The protein below binds the small molecule below.
Small molecule (SMILES): O=c1[nH]cnc2c1ncn2[C@@H]1O[C@H](COP(=O)(O)O)[C@@H](O)[C@H]1O

Binding-site contacts:
Ligand atom C3' contacts residue ASP112 of chain 1.C at 3.9 Å.
Ligand atom O3' contacts residue GLU111 of chain 1.C at 3.8 Å.
Ligand atom N1 contacts residue LEU170 of chain 1.C at 3.9 Å.
Ligand atom O1P contacts residue ASP115 of chain 1.C at 3.8 Å.
Ligand atom C2 contacts residue LEU170 of chain 1.C at 3.5 Å (hydrophobic).
Ligand atom N3 contacts residue ASP171 of chain 1.C at 3.4 Å (salt-bridge).
Ligand atom O2P contacts residue ALA117 of chain 1.C at 3.4 Å (h-bond).
Ligand atom N1 contacts residue VAL165 of chain 1.C at 2.5 Å (h-bond).
Ligand atom O3' contacts residue ILE113 of chain 1.C at 3.5 Å.
Ligand atom N9 contacts residue ILE113 of chain 1.C at 3.9 Å.
Ligand atom O3' contacts residue ASP112 of chain 1.C at 2.9 Å (salt-bridge).
Ligand atom P contacts residue THR116 of chain 1.C at 3.3 Å.
Ligand atom C2 contacts residue PHE164 of chain 1.C at 3.7 Å (hydrophobic).
Ligand atom C4 contacts residue LEU170 of chain 1.C at 4.0 Å (hydrophobic).
Ligand atom N7 contacts residue ILE113 of chain 1.C at 3.0 Å.
Ligand atom O3P contacts residue THR116 of chain 1.C at 3.6 Å (h-bond).
Ligand atom N3 contacts residue LEU170 of chain 1.C at 3.6 Å.
Ligand atom C6 contacts residue ILE113 of chain 1.C at 3.9 Å (hydrophobic).
Ligand atom N3 contacts residue VAL165 of chain 1.C at 4.0 Å.
Ligand atom C2' contacts residue ILE113 of chain 1.C at 3.3 Å (hydrophobic).
Ligand atom C6 contacts residue VAL165 of chain 1.C at 3.3 Å (hydrophobic).
Ligand atom O6 contacts residue VAL165 of chain 1.C at 2.8 Å.
Ligand atom O2P contacts residue THR119 of chain 1.C at 3.9 Å.
Ligand atom N1 contacts residue PHE164 of chain 1.C at 3.6 Å.
Ligand atom O6 contacts residue PHE164 of chain 1.C at 3.8 Å.
Ligand atom O3P contacts residue THR119 of chain 1.C at 3.0 Å (h-bond).
Ligand atom N7 contacts residue LYS143 of chain 1.C at 3.9 Å.
Ligand atom C2' contacts residue ASP112 of chain 1.C at 3.1 Å.
Ligand atom C8 contacts residue ILE113 of chain 1.C at 3.5 Å (hydrophobic).
Ligand atom C5 contacts residue ILE113 of chain 1.C at 3.4 Å (hydrophobic).
Ligand atom O6 contacts residue ALA163 of chain 1.C at 3.2 Å (h-bond).
Ligand atom O6 contacts residue LYS143 of chain 1.C at 3.2 Å (salt-bridge).
Ligand atom O2P contacts residue ASP115 of chain 1.C at 4.0 Å.
Ligand atom O2P contacts residue LEU118 of chain 1.C at 3.9 Å.
Ligand atom O1P contacts residue THR116 of chain 1.C at 2.8 Å (h-bond).
Ligand atom C2 contacts residue VAL165 of chain 1.C at 2.8 Å (hydrophobic).
Ligand atom C2 contacts residue ASP171 of chain 1.C at 3.0 Å.
Ligand atom O2' contacts residue ASP112 of chain 1.C at 2.7 Å (salt-bridge).
Ligand atom O2P contacts residue THR116 of chain 1.C at 3.0 Å (h-bond).
Ligand atom C3' contacts residue ILE113 of chain 1.C at 3.3 Å (hydrophobic).

Sequence of chain 1.C:
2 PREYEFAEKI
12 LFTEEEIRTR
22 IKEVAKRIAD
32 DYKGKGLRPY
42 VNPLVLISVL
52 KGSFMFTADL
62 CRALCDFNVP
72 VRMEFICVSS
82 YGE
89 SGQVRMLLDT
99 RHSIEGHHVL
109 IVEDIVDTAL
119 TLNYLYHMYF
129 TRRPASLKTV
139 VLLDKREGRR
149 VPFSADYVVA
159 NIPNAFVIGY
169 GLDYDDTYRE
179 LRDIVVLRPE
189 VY